This protein binds this small molecule.
Small molecule (SMILES): Nc1nc2c(ncn2[C@@H]2O[C@H](CO[P](=O)(O)O[P](=O)(O)NP(=O)(O)O)[C@@H](O)[C@H]2O)c(=O)[nH]1

Binding-site contacts:
Ligand atom O1B contacts residue GLY17 of chain 1.A at 3.0 Å (h-bond).
Ligand atom O1A contacts residue GLY17 of chain 1.A at 3.4 Å.
Ligand atom O6 contacts residue ASP121 of chain 1.A at 3.5 Å (salt-bridge).
Ligand atom C8 contacts residue SER20 of chain 1.A at 3.3 Å.
Ligand atom N2 contacts residue LYS150 of chain 1.A at 3.6 Å.
Ligand atom O2' contacts residue HIS31 of chain 1.A at 2.8 Å (h-bond).
Ligand atom O3' contacts residue GLU32 of chain 1.A at 2.8 Å (salt-bridge).
Ligand atom O4' contacts residue LYS119 of chain 1.A at 3.0 Å (salt-bridge).
Ligand atom O1A contacts residue SER19 of chain 1.A at 3.4 Å (h-bond).
Ligand atom PG contacts residue MG1 of chain 1.B at 3.1 Å.
Ligand atom O1G contacts residue SER36 of chain 1.A at 2.8 Å (h-bond).
Ligand atom O6 contacts residue LYS119 of chain 1.A at 3.4 Å.
Ligand atom O2' contacts residue PHE30 of chain 1.A at 3.4 Å.
Ligand atom N1 contacts residue LYS150 of chain 1.A at 3.6 Å.
Ligand atom N1 contacts residue ASP121 of chain 1.A at 2.9 Å (salt-bridge).
Ligand atom O3G contacts residue SER14 of chain 1.A at 3.5 Å.
Ligand atom O6 contacts residue ASN118 of chain 1.A at 3.4 Å (h-bond).
Ligand atom PB contacts residue LYS18 of chain 1.A at 3.6 Å.
Ligand atom O3A contacts residue GLY17 of chain 1.A at 3.2 Å (h-bond).
Ligand atom N3B contacts residue MG1 of chain 1.B at 3.4 Å.
Ligand atom O2B contacts residue SER19 of chain 1.A at 3.0 Å (h-bond).
Ligand atom O1B contacts residue LYS18 of chain 1.A at 2.9 Å (salt-bridge).
Ligand atom O1G contacts residue SER14 of chain 1.A at 2.6 Å (h-bond).
Ligand atom O3G contacts residue GLY63 of chain 1.A at 3.0 Å (h-bond).
Ligand atom O1A contacts residue SER20 of chain 1.A at 2.9 Å (h-bond).
Ligand atom O3G contacts residue LYS18 of chain 1.A at 2.7 Å (salt-bridge).
Ligand atom O2' contacts residue GLU32 of chain 1.A at 3.2 Å (salt-bridge).
Ligand atom C6 contacts residue LYS119 of chain 1.A at 3.6 Å.
Ligand atom O2B contacts residue MG1 of chain 1.B at 2.0 Å.
Ligand atom N7 contacts residue ASN118 of chain 1.A at 3.2 Å (h-bond).
Ligand atom O6 contacts residue ALA149 of chain 1.A at 2.9 Å (h-bond).
Ligand atom O2A contacts residue GLN34 of chain 1.A at 3.6 Å.
Ligand atom N3B contacts residue ALA15 of chain 1.A at 3.0 Å (h-bond).
Ligand atom O1B contacts residue VAL16 of chain 1.A at 3.5 Å (h-bond).
Ligand atom O2G contacts residue MG1 of chain 1.B at 2.0 Å.
Ligand atom O6 contacts residue SER148 of chain 1.A at 3.4 Å (h-bond).
Ligand atom O6 contacts residue LYS150 of chain 1.A at 3.4 Å (salt-bridge).
Ligand atom PB contacts residue MG1 of chain 1.B at 3.2 Å.
Ligand atom N2 contacts residue ASP121 of chain 1.A at 3.0 Å (salt-bridge).
Ligand atom O2G contacts residue THR37 of chain 1.A at 2.8 Å (h-bond).

Sequence of chain 1.A:
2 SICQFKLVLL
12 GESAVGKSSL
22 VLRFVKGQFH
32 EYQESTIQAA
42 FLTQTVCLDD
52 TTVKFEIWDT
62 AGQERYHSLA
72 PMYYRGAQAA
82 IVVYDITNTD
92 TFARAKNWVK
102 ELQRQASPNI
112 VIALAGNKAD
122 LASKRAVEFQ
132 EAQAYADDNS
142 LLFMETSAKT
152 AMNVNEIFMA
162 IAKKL